Binding-site contacts:
Ligand atom C33 contacts residue LEU150 of chain 1.A at 3.6 Å (hydrophobic).
Ligand atom C39 contacts residue TRP42 of chain 1.A at 3.8 Å (hydrophobic).
Ligand atom O30 contacts residue GLN230 of chain 1.A at 3.9 Å.
Ligand atom C09 contacts residue TRP212 of chain 1.A at 3.9 Å (hydrophobic).
Ligand atom O05 contacts residue THR216 of chain 1.A at 3.9 Å.
Ligand atom C04 contacts residue SER215 of chain 1.A at 3.6 Å.
Ligand atom C32 contacts residue TRP212 of chain 1.A at 3.9 Å (hydrophobic).
Ligand atom C17 contacts residue LEU393 of chain 1.A at 3.9 Å (hydrophobic).
Ligand atom C35 contacts residue SER40 of chain 1.A at 3.3 Å.
Ligand atom N15 contacts residue LYS206 of chain 1.A at 3.4 Å (salt-bridge).
Ligand atom C28 contacts residue THR307 of chain 1.A at 3.4 Å.
Ligand atom C16 contacts residue LYS206 of chain 1.A at 4.0 Å.
Ligand atom C04 contacts residue LEU41 of chain 1.A at 3.9 Å (hydrophobic).
Ligand atom C20 contacts residue ARG389 of chain 1.A at 3.1 Å.
Ligand atom C17 contacts residue LYS206 of chain 1.A at 4.0 Å.
Ligand atom C23 contacts residue PHE390 of chain 1.A at 3.7 Å (hydrophobic).
Ligand atom C18 contacts residue LEU393 of chain 1.A at 3.4 Å (hydrophobic).
Ligand atom C20 contacts residue PHE239 of chain 1.A at 3.9 Å (hydrophobic).
Ligand atom N40 contacts residue VAL45 of chain 1.A at 3.9 Å.
Ligand atom N40 contacts residue LEU227 of chain 1.A at 3.5 Å.
Ligand atom O21 contacts residue ARG389 of chain 1.A at 3.0 Å (salt-bridge).
Ligand atom C36 contacts residue TRP42 of chain 1.A at 3.9 Å (hydrophobic).
Ligand atom C19 contacts residue PHE239 of chain 1.A at 3.8 Å (hydrophobic).
Ligand atom C38 contacts residue TRP42 of chain 1.A at 3.7 Å (hydrophobic).
Ligand atom F01 contacts residue TRP212 of chain 1.A at 3.6 Å.
Ligand atom C37 contacts residue TRP42 of chain 1.A at 3.6 Å (hydrophobic).
Ligand atom N40 contacts residue GLN46 of chain 1.A at 3.2 Å (h-bond).
Ligand atom C34 contacts residue SER40 of chain 1.A at 3.4 Å.
Ligand atom C13 contacts residue LEU210 of chain 1.A at 3.8 Å (hydrophobic).
Ligand atom C29 contacts residue PHE239 of chain 1.A at 3.9 Å (hydrophobic).
Ligand atom C26 contacts residue TRP42 of chain 1.A at 4.0 Å (hydrophobic).
Ligand atom C31 contacts residue TRP42 of chain 1.A at 3.8 Å (hydrophobic).
Ligand atom C35 contacts residue TRP42 of chain 1.A at 3.8 Å (hydrophobic).
Ligand atom N40 contacts residue GLN230 of chain 1.A at 3.6 Å.
Ligand atom C10 contacts residue PHE390 of chain 1.A at 3.5 Å (hydrophobic).
Ligand atom O22 contacts residue ARG389 of chain 1.A at 3.2 Å (salt-bridge).
Ligand atom C26 contacts residue PHE390 of chain 1.A at 3.7 Å (hydrophobic).
Ligand atom O05 contacts residue LEU41 of chain 1.A at 3.6 Å.
Ligand atom C36 contacts residue LEU41 of chain 1.A at 3.8 Å (hydrophobic).
Ligand atom C27 contacts residue THR307 of chain 1.A at 3.8 Å.

Sequence of chain 1.A:
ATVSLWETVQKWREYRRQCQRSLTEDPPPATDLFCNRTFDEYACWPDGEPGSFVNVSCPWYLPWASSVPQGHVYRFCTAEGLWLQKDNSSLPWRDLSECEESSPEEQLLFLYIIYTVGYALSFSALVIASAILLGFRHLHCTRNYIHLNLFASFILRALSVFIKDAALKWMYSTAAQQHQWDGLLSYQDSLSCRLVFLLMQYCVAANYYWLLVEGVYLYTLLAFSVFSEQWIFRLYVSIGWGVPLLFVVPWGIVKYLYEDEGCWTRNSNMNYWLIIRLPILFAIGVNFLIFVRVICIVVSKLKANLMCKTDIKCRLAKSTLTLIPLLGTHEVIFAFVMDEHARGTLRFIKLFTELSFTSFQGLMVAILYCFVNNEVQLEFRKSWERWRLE

A small-molecule ligand and the protein it binds are described below.
Small molecule (SMILES): N#Cc1ccc(COc2cccc(C3CCN(Cc4nc5ccc(C(=O)O)cc5n4C[C@@H]4CCO4)CC3)n2)c(F)c1